Sequence of chain 1.E:
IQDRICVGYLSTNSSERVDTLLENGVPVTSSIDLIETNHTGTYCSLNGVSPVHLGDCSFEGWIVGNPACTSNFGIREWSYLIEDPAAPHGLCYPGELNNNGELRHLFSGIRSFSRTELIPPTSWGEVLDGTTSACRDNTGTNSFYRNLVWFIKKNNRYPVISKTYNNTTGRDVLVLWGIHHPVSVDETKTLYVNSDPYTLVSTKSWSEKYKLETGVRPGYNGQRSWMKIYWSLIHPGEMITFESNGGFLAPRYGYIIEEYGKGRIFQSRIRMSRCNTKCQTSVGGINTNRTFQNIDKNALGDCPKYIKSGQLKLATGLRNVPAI

Binding-site contacts:
Ligand atom C5 contacts residue MET239 of chain 1.E at 4.4 Å (hydrophobic).
Ligand atom C8 contacts residue THR168 of chain 1.E at 4.4 Å.
Ligand atom C5 contacts residue ASN166 of chain 1.E at 3.6 Å.
Ligand atom O5 contacts residue ASN166 of chain 1.E at 2.3 Å (h-bond).
Ligand atom C7 contacts residue THR168 of chain 1.E at 4.5 Å.
Ligand atom C6 contacts residue ASN166 of chain 1.E at 4.4 Å.
Ligand atom C1 contacts residue ASN166 of chain 1.E at 1.4 Å.
Ligand atom N2 contacts residue ASN166 of chain 1.E at 2.9 Å (h-bond).
Ligand atom C6 contacts residue MET239 of chain 1.E at 3.7 Å (hydrophobic).
Ligand atom C3 contacts residue ASN166 of chain 1.E at 3.8 Å.
Ligand atom N2 contacts residue THR168 of chain 1.E at 4.1 Å.
Ligand atom C4 contacts residue ASN166 of chain 1.E at 4.2 Å.
Ligand atom C7 contacts residue ASN166 of chain 1.E at 4.1 Å.
Ligand atom O5 contacts residue MET239 of chain 1.E at 3.8 Å.
Ligand atom C2 contacts residue ASN166 of chain 1.E at 2.5 Å.

The protein below binds the small molecule below.
Small molecule (SMILES): CC(=O)N[C@@H]1[C@@H](O)[C@H](O)[C@@H](CO)O[C@H]1O